Sequence of chain 1.A:
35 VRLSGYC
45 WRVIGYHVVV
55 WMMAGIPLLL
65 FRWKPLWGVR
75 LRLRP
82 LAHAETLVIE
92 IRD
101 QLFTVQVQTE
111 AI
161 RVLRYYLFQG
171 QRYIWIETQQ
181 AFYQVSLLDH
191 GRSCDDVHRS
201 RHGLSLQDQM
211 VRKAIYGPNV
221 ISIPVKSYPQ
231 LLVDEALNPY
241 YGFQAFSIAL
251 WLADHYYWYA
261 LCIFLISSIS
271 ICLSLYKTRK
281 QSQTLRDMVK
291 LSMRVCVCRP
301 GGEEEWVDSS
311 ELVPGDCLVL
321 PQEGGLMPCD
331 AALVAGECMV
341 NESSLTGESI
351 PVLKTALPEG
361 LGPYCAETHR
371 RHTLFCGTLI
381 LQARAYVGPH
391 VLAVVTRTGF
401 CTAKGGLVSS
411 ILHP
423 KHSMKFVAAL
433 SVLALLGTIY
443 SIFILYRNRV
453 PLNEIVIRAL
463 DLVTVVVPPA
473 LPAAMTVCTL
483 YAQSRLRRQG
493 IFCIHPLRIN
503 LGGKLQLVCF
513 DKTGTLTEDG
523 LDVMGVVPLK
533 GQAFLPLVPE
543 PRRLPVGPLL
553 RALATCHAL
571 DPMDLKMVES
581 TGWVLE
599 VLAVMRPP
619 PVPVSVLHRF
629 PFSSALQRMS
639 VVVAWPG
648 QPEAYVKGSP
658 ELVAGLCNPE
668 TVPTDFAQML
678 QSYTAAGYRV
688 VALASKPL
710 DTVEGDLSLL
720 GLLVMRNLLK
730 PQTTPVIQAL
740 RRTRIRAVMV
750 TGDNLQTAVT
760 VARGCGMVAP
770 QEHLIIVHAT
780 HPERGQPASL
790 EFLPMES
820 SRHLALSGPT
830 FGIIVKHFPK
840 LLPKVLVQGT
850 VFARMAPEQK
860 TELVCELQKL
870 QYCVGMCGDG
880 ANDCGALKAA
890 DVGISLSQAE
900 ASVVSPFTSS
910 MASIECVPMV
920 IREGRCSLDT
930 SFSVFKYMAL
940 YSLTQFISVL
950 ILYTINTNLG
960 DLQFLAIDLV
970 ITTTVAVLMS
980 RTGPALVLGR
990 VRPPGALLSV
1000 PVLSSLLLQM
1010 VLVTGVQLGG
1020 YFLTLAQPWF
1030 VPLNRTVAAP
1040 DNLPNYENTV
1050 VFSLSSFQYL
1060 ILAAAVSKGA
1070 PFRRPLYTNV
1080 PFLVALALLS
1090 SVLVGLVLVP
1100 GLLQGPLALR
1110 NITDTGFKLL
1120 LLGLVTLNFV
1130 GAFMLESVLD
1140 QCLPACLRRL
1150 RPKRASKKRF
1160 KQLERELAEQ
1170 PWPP

A protein and the small-molecule ligand that binds it are described below.
Small molecule (SMILES): CC(=O)N[C@@H]1[C@@H](O)[C@H](O)[C@@H](CO)O[C@H]1O

Binding-site contacts:
Ligand atom O3 contacts residue ASN1033 of chain 1.A at 3.5 Å (h-bond).
Ligand atom O5 contacts residue ASN1033 of chain 1.A at 2.4 Å (h-bond).
Ligand atom O5 contacts residue THR1035 of chain 1.A at 3.0 Å (h-bond).
Ligand atom C2 contacts residue THR1035 of chain 1.A at 4.4 Å.
Ligand atom C6 contacts residue ASN1033 of chain 1.A at 4.3 Å.
Ligand atom C5 contacts residue THR1035 of chain 1.A at 4.3 Å.
Ligand atom C6 contacts residue VAL1036 of chain 1.A at 4.2 Å (hydrophobic).
Ligand atom O5 contacts residue VAL1036 of chain 1.A at 3.5 Å.
Ligand atom C1 contacts residue THR1035 of chain 1.A at 3.1 Å.
Ligand atom C2 contacts residue ASN1033 of chain 1.A at 2.5 Å.
Ligand atom C5 contacts residue ASN1033 of chain 1.A at 3.3 Å.
Ligand atom N2 contacts residue ASN1033 of chain 1.A at 3.8 Å.
Ligand atom N2 contacts residue THR1035 of chain 1.A at 4.3 Å.
Ligand atom C1 contacts residue ASN1033 of chain 1.A at 1.4 Å.
Ligand atom C4 contacts residue ASN1033 of chain 1.A at 3.2 Å.
Ligand atom C5 contacts residue VAL1036 of chain 1.A at 4.4 Å (hydrophobic).
Ligand atom C3 contacts residue ASN1033 of chain 1.A at 3.3 Å.
Ligand atom C1 contacts residue VAL1036 of chain 1.A at 3.9 Å (hydrophobic).